Binding-site contacts:
Ligand atom C8 contacts residue ASN167 of chain 3.D at 4.4 Å.
Ligand atom C8 contacts residue THR168 of chain 3.D at 3.7 Å.
Ligand atom C1 contacts residue ASN167 of chain 3.D at 1.4 Å.
Ligand atom C2 contacts residue THR168 of chain 3.D at 4.3 Å.
Ligand atom C7 contacts residue THR168 of chain 3.D at 4.0 Å.
Ligand atom C1 contacts residue THR168 of chain 3.D at 4.1 Å.
Ligand atom O5 contacts residue ARG162 of chain 3.D at 3.2 Å (salt-bridge).
Ligand atom C5 contacts residue ASN167 of chain 3.D at 3.6 Å.
Ligand atom C3 contacts residue ASN167 of chain 3.D at 3.8 Å.
Ligand atom C5 contacts residue ARG162 of chain 3.D at 4.0 Å.
Ligand atom O5 contacts residue ASN167 of chain 3.D at 2.3 Å (h-bond).
Ligand atom C8 contacts residue ARG278 of chain 1.D at 3.6 Å.
Ligand atom N2 contacts residue THR168 of chain 3.D at 3.4 Å.
Ligand atom C6 contacts residue ARG162 of chain 3.D at 4.2 Å.
Ligand atom C1 contacts residue ARG162 of chain 3.D at 3.6 Å.
Ligand atom O7 contacts residue ARG278 of chain 1.D at 3.3 Å (salt-bridge).
Ligand atom N2 contacts residue ASN167 of chain 3.D at 2.9 Å (h-bond).
Ligand atom C2 contacts residue ASN167 of chain 3.D at 2.5 Å.
Ligand atom O6 contacts residue VAL144 of chain 3.D at 4.2 Å.
Ligand atom C7 contacts residue ARG278 of chain 1.D at 3.6 Å.
Ligand atom O7 contacts residue ASN167 of chain 3.D at 3.9 Å.
Ligand atom C7 contacts residue ASN167 of chain 3.D at 3.6 Å.
Ligand atom C4 contacts residue ASN167 of chain 3.D at 4.2 Å.

Sequence of chain 1.D:
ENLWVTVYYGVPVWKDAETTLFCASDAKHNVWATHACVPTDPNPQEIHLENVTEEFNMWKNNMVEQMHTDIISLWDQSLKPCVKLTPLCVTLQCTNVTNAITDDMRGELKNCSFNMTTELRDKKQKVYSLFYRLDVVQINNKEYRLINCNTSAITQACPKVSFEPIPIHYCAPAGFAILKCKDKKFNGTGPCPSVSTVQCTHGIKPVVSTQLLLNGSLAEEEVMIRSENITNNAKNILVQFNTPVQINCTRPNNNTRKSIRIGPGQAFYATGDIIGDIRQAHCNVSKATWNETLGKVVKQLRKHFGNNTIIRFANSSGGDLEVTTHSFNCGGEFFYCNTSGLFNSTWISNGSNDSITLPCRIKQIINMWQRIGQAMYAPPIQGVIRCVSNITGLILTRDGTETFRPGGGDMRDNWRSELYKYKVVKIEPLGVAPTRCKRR

The small molecule below binds the protein below.
Small molecule (SMILES): CC(=O)N[C@@H]1[C@@H](O)[C@H](O)[C@@H](CO)O[C@H]1O

Sequence of chain 3.D:
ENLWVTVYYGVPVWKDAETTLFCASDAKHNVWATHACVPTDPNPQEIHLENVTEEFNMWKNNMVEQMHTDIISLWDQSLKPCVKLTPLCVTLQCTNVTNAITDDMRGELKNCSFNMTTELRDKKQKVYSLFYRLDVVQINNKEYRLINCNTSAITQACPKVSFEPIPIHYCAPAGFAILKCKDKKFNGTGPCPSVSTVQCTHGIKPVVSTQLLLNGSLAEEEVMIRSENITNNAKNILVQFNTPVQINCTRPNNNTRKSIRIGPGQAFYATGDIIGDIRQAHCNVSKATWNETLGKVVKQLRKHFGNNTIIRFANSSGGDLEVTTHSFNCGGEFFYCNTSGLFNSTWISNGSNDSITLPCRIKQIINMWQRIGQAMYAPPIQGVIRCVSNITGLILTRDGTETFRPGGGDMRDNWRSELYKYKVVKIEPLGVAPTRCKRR